Sequence of chain 1.A:
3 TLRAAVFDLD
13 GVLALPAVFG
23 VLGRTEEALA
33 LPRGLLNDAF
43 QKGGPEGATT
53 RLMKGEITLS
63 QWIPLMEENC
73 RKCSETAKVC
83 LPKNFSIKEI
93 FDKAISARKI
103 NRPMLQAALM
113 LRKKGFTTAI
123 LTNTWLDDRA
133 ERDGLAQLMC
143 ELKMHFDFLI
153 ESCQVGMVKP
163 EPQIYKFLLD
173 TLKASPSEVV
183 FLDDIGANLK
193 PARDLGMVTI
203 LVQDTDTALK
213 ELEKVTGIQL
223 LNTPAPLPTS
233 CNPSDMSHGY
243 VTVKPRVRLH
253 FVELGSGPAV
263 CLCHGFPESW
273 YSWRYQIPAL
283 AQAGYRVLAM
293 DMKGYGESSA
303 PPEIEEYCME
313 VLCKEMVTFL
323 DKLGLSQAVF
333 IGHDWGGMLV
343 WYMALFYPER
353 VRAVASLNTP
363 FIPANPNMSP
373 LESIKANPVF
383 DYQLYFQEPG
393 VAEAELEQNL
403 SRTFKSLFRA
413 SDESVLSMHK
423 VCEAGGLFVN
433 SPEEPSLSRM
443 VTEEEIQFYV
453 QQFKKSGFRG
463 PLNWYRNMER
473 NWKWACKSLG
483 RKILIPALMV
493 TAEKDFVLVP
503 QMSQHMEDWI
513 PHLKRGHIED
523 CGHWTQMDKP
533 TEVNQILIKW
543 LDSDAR

This small molecule binds to this protein.
Small molecule (SMILES): OCCSc1nc2ccccc2[nH]1

Binding-site contacts:
Ligand atom N7 contacts residue ASP336 of chain 1.A at 2.5 Å (salt-bridge).
Ligand atom C2 contacts residue SO41 of chain 1.C at 4.2 Å.
Ligand atom C5 contacts residue HIS525 of chain 1.A at 4.1 Å.
Ligand atom C12 contacts residue ASP336 of chain 1.A at 3.6 Å.
Ligand atom C8 contacts residue TYR467 of chain 1.A at 3.3 Å (hydrophobic).
Ligand atom C3 contacts residue MET420 of chain 1.A at 4.1 Å (hydrophobic).
Ligand atom N9 contacts residue VAL499 of chain 1.A at 4.1 Å.
Ligand atom N7 contacts residue TYR467 of chain 1.A at 3.5 Å (h-bond).
Ligand atom C11 contacts residue ASP336 of chain 1.A at 3.4 Å.
Ligand atom C11 contacts residue TRP337 of chain 1.A at 3.6 Å (hydrophobic).
Ligand atom C5 contacts residue ASP336 of chain 1.A at 3.7 Å.
Ligand atom C4 contacts residue TYR384 of chain 1.A at 3.7 Å (hydrophobic).
Ligand atom C4 contacts residue TYR467 of chain 1.A at 3.4 Å (hydrophobic).
Ligand atom N9 contacts residue TYR467 of chain 1.A at 3.3 Å (h-bond).
Ligand atom C6 contacts residue PHE268 of chain 1.A at 3.1 Å (hydrophobic).
Ligand atom C6 contacts residue HIS525 of chain 1.A at 3.8 Å.
Ligand atom C3 contacts residue PHE388 of chain 1.A at 4.2 Å (hydrophobic).
Ligand atom C3 contacts residue TYR467 of chain 1.A at 4.1 Å (hydrophobic).
Ligand atom C1 contacts residue SO41 of chain 1.C at 3.8 Å.
Ligand atom C1 contacts residue LEU409 of chain 1.A at 4.0 Å (hydrophobic).
Ligand atom S10 contacts residue ASP336 of chain 1.A at 3.5 Å (salt-bridge).
Ligand atom C1 contacts residue TRP526 of chain 1.A at 3.9 Å (hydrophobic).
Ligand atom S10 contacts residue GLN385 of chain 1.A at 4.0 Å.
Ligand atom C5 contacts residue TYR467 of chain 1.A at 3.5 Å (hydrophobic).
Ligand atom S10 contacts residue LEU500 of chain 1.A at 4.0 Å.
Ligand atom C2 contacts residue LEU409 of chain 1.A at 4.2 Å (hydrophobic).
Ligand atom S10 contacts residue VAL499 of chain 1.A at 4.2 Å.
Ligand atom C6 contacts residue SO41 of chain 1.C at 3.8 Å.
Ligand atom N9 contacts residue TYR384 of chain 1.A at 2.6 Å (h-bond).
Ligand atom C1 contacts residue PHE268 of chain 1.A at 3.8 Å (hydrophobic).
Ligand atom S10 contacts residue TYR384 of chain 1.A at 3.4 Å (h-bond).
Ligand atom C11 contacts residue TYR467 of chain 1.A at 3.9 Å (hydrophobic).
Ligand atom C6 contacts residue TRP526 of chain 1.A at 3.9 Å (hydrophobic).
Ligand atom C5 contacts residue PHE268 of chain 1.A at 4.0 Å (hydrophobic).
Ligand atom C3 contacts residue TYR384 of chain 1.A at 3.5 Å (hydrophobic).
Ligand atom S10 contacts residue TYR467 of chain 1.A at 4.2 Å.
Ligand atom C8 contacts residue ASP336 of chain 1.A at 3.3 Å.
Ligand atom C8 contacts residue TYR384 of chain 1.A at 3.3 Å (hydrophobic).
Ligand atom C12 contacts residue TRP337 of chain 1.A at 3.7 Å (hydrophobic).
Ligand atom N7 contacts residue HIS525 of chain 1.A at 3.9 Å.